Sequence of chain 1.C:
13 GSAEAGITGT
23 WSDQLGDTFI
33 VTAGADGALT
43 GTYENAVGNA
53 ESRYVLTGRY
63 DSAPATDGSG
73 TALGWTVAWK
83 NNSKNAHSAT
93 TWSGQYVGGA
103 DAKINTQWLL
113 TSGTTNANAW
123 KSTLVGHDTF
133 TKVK

Binding-site contacts:
Ligand atom CAL contacts residue TRP81 of chain 1.B at 3.8 Å (hydrophobic).
Ligand atom CAK contacts residue LEU112 of chain 1.B at 3.8 Å (hydrophobic).
Ligand atom CAT contacts residue LEU126 of chain 1.B at 3.9 Å (hydrophobic).
Ligand atom CAN contacts residue ALA88 of chain 1.B at 4.0 Å (hydrophobic).
Ligand atom CAF contacts residue TRP110 of chain 1.B at 3.4 Å (hydrophobic).
Ligand atom CAS contacts residue SER114 of chain 1.B at 3.6 Å.
Ligand atom CAM contacts residue TRP81 of chain 1.B at 3.5 Å (hydrophobic).
Ligand atom SAG contacts residue TRP81 of chain 1.B at 3.6 Å.
Ligand atom CAU contacts residue EDN1 of chain 1.G at 2.3 Å.
Ligand atom NAO contacts residue ALA88 of chain 1.B at 3.6 Å.
Ligand atom CAD contacts residue TRP122 of chain 1.C at 3.8 Å (hydrophobic).
Ligand atom CAV contacts residue EDN1 of chain 1.G at 1.3 Å.
Ligand atom SAG contacts residue LEU112 of chain 1.B at 4.0 Å.
Ligand atom CAH contacts residue TRP122 of chain 1.C at 3.8 Å (hydrophobic).
Ligand atom CAC contacts residue TRP110 of chain 1.B at 3.6 Å (hydrophobic).
Ligand atom CAT contacts residue EDN1 of chain 1.G at 3.3 Å.
Ligand atom CAH contacts residue LEU112 of chain 1.B at 3.9 Å (hydrophobic).
Ligand atom NAJ contacts residue TYR45 of chain 1.B at 3.5 Å (h-bond).
Ligand atom CAF contacts residue TRP94 of chain 1.B at 4.0 Å (hydrophobic).
Ligand atom NAB contacts residue ASP130 of chain 1.B at 2.8 Å (salt-bridge).
Ligand atom NAO contacts residue SER90 of chain 1.B at 3.0 Å (h-bond).
Ligand atom NAJ contacts residue ASP29 of chain 1.B at 2.9 Å (salt-bridge).
Ligand atom OAX contacts residue EDN1 of chain 1.G at 2.2 Å (h-bond).
Ligand atom CAI contacts residue TRP122 of chain 1.C at 4.0 Å (hydrophobic).
Ligand atom CAK contacts residue TRP81 of chain 1.B at 3.8 Å (hydrophobic).
Ligand atom CAA contacts residue ASP130 of chain 1.B at 3.7 Å.
Ligand atom CAA contacts residue ASP29 of chain 1.B at 3.7 Å.
Ligand atom NAE contacts residue ASP29 of chain 1.B at 3.8 Å.
Ligand atom CAK contacts residue TRP122 of chain 1.C at 4.0 Å (hydrophobic).
Ligand atom NAJ contacts residue ASP130 of chain 1.B at 3.9 Å.
Ligand atom CAA contacts residue LEU27 of chain 1.B at 3.6 Å (hydrophobic).
Ligand atom NAJ contacts residue ASP25 of chain 1.B at 2.7 Å (salt-bridge).
Ligand atom SAG contacts residue TRP94 of chain 1.B at 3.8 Å.
Ligand atom CAQ contacts residue SER90 of chain 1.B at 3.3 Å.
Ligand atom CAQ contacts residue ALA88 of chain 1.B at 3.9 Å (hydrophobic).
Ligand atom CAA contacts residue ASP25 of chain 1.B at 3.8 Å.
Ligand atom SAG contacts residue THR92 of chain 1.B at 3.3 Å (h-bond).
Ligand atom OAP contacts residue TRP122 of chain 1.C at 3.9 Å.
Ligand atom OAX contacts residue LYS123 of chain 1.C at 3.8 Å.
Ligand atom CAC contacts residue ASP130 of chain 1.B at 3.8 Å.

Sequence of chain 1.B:
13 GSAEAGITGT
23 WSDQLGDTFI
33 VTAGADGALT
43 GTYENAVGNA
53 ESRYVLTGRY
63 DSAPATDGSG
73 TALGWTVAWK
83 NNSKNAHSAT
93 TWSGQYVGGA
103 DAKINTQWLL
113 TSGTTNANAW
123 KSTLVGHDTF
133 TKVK

The small molecule below binds the protein below.
Small molecule (SMILES): [H]/N=C1/N[C@H]2[C@H](CS[C@H]2CCCCC(=O)NCCCCCC(=O)O)N1